Binding-site contacts:
Ligand atom C4 contacts residue ASP110 of chain 1.I at 3.5 Å.
Ligand atom C8 contacts residue ILE108 of chain 1.I at 4.4 Å (hydrophobic).
Ligand atom C6 contacts residue LYS159 of chain 1.I at 4.2 Å.
Ligand atom O6 contacts residue MET112 of chain 1.I at 3.5 Å (h-bond).
Ligand atom O5 contacts residue ASN103 of chain 1.I at 2.5 Å (h-bond).
Ligand atom O6 contacts residue ARG113 of chain 1.I at 4.5 Å.
Ligand atom C6 contacts residue ARG113 of chain 1.I at 4.3 Å.
Ligand atom N2 contacts residue ILE108 of chain 1.I at 4.2 Å.
Ligand atom O6 contacts residue LYS117 of chain 1.I at 4.3 Å.
Ligand atom N2 contacts residue ASN103 of chain 1.I at 2.8 Å (h-bond).
Ligand atom O6 contacts residue THR109 of chain 1.I at 4.3 Å.
Ligand atom C7 contacts residue ASN103 of chain 1.I at 3.4 Å.
Ligand atom C5 contacts residue ASP110 of chain 1.I at 4.0 Å.
Ligand atom C8 contacts residue ASN103 of chain 1.I at 4.5 Å.
Ligand atom C3 contacts residue ASN103 of chain 1.I at 3.8 Å.
Ligand atom C1 contacts residue ASN103 of chain 1.I at 1.4 Å.
Ligand atom O4 contacts residue ASP110 of chain 1.I at 2.9 Å (salt-bridge).
Ligand atom O6 contacts residue LYS159 of chain 1.I at 3.1 Å (salt-bridge).
Ligand atom O6 contacts residue ASP110 of chain 1.I at 4.2 Å.
Ligand atom C2 contacts residue ASN103 of chain 1.I at 2.5 Å.
Ligand atom C6 contacts residue MET112 of chain 1.I at 3.6 Å (hydrophobic).
Ligand atom C6 contacts residue ASP110 of chain 1.I at 3.4 Å.
Ligand atom O3 contacts residue ASP110 of chain 1.I at 4.0 Å.
Ligand atom C5 contacts residue ASN103 of chain 1.I at 3.7 Å.
Ligand atom C4 contacts residue ASN103 of chain 1.I at 4.3 Å.
Ligand atom O7 contacts residue ASN103 of chain 1.I at 3.7 Å.
Ligand atom O6 contacts residue TYR161 of chain 1.I at 4.0 Å.

A small-molecule ligand and the protein it binds are described below.
Small molecule (SMILES): CC(=O)N[C@H]1[C@H](O[C@H]2[C@H](O)[C@@H](NC(C)=O)CO[C@@H]2CO)O[C@H](CO)[C@@H](O)[C@@H]1O

Sequence of chain 1.I:
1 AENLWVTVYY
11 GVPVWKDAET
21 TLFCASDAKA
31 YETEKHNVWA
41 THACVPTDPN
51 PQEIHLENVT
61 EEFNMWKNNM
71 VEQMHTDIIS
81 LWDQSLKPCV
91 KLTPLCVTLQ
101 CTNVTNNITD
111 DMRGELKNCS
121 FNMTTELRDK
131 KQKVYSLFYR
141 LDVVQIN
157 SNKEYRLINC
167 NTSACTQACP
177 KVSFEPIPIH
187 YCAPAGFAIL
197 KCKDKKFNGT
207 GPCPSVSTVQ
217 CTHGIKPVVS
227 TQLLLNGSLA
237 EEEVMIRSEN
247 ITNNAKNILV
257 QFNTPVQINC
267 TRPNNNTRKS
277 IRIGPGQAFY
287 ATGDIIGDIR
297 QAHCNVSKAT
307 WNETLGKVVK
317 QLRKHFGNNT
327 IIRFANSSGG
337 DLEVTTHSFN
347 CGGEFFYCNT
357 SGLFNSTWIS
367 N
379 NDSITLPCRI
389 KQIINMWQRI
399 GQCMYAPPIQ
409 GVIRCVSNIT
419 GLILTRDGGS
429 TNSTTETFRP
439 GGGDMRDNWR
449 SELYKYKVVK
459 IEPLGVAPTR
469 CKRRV